Sequence of chain 46.A:
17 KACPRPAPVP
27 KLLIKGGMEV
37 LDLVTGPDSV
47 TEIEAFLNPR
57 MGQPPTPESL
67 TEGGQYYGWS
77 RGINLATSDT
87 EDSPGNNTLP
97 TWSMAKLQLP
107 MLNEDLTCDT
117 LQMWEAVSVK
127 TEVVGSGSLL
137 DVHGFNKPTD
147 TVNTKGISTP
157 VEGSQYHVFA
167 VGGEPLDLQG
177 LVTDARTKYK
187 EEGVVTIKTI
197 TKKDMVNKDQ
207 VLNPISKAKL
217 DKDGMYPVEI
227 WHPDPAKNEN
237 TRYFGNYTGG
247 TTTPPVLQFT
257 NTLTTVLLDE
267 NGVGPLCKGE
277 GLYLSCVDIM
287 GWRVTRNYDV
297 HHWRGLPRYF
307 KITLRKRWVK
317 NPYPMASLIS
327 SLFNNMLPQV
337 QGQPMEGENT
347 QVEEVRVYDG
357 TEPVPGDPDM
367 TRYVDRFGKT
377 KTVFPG

The small molecule below binds the protein below.
Small molecule (SMILES): CC(=O)N[C@@H]1[C@@H](O[C@@H]2O[C@H](CO)[C@H](O)[C@H](O[C@]3(C(=O)O)C[C@H](O)[C@@H](NC(C)=O)[C@H]([C@H](O)[C@H](O)CO)O3)[C@H]2O)[C@H](O)[C@@H](CO[C@]2(C(=O)O)C[C@H](O)[C@@H](NC(C)=O)[C@H]([C@H](O)[C@H](O)CO)O2)O[C@H]1O

Sequence of chain 46.E:
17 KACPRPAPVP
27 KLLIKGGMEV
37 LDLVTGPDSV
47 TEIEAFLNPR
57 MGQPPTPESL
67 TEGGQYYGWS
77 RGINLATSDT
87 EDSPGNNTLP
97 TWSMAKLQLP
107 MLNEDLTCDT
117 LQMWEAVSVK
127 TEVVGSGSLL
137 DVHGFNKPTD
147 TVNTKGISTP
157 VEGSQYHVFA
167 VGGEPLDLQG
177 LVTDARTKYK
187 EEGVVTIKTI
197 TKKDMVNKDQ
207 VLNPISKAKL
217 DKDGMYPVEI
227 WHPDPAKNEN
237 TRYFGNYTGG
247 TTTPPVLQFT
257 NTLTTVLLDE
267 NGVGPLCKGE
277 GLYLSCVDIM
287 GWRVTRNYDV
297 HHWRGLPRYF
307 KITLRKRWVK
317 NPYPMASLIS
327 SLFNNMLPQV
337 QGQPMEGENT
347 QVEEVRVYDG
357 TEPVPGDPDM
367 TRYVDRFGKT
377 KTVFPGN

Binding-site contacts:
Ligand atom O8 contacts residue TYR72 of chain 46.E at 3.5 Å (h-bond).
Ligand atom O1A contacts residue ARG77 of chain 46.E at 3.1 Å (salt-bridge).
Ligand atom O1B contacts residue TYR72 of chain 46.E at 3.8 Å.
Ligand atom C3 contacts residue VAL296 of chain 46.E at 3.7 Å (hydrophobic).
Ligand atom C2 contacts residue GLY78 of chain 46.E at 4.1 Å.
Ligand atom C3 contacts residue HIS298 of chain 46.E at 3.8 Å.
Ligand atom O4 contacts residue THR291 of chain 46.E at 3.4 Å.
Ligand atom O10 contacts residue ASN293 of chain 46.E at 3.9 Å.
Ligand atom C1 contacts residue SER89 of chain 46.E at 4.2 Å.
Ligand atom C11 contacts residue ASP85 of chain 46.A at 3.8 Å.
Ligand atom C1 contacts residue GLY78 of chain 46.E at 4.0 Å.
Ligand atom C3 contacts residue GLY78 of chain 46.E at 4.0 Å.
Ligand atom O6 contacts residue ASN93 of chain 46.E at 3.5 Å (h-bond).
Ligand atom C1 contacts residue TYR72 of chain 46.E at 3.8 Å (hydrophobic).
Ligand atom C4 contacts residue GLY78 of chain 46.E at 3.3 Å.
Ligand atom O3 contacts residue GLY78 of chain 46.E at 3.6 Å.
Ligand atom C8 contacts residue TYR72 of chain 46.E at 4.1 Å (hydrophobic).
Ligand atom C5 contacts residue ASN93 of chain 46.E at 4.1 Å.
Ligand atom O1A contacts residue TYR72 of chain 46.E at 3.5 Å.
Ligand atom C7 contacts residue TYR72 of chain 46.E at 3.9 Å (hydrophobic).
Ligand atom C8 contacts residue ARG77 of chain 46.E at 4.2 Å.
Ligand atom C3 contacts residue GLY78 of chain 46.E at 4.0 Å.
Ligand atom O4 contacts residue HIS298 of chain 46.E at 3.0 Å (h-bond).
Ligand atom O4 contacts residue VAL296 of chain 46.E at 4.0 Å.
Ligand atom C4 contacts residue HIS298 of chain 46.E at 3.6 Å.
Ligand atom O1B contacts residue ARG77 of chain 46.E at 2.8 Å (salt-bridge).
Ligand atom O1A contacts residue SER89 of chain 46.E at 3.4 Å (h-bond).
Ligand atom N5 contacts residue TYR72 of chain 46.E at 3.1 Å (h-bond).
Ligand atom O1B contacts residue ASN80 of chain 46.E at 4.2 Å.
Ligand atom O4 contacts residue TYR72 of chain 46.E at 4.2 Å.
Ligand atom O4 contacts residue GLY78 of chain 46.E at 3.0 Å.
Ligand atom O10 contacts residue THR291 of chain 46.E at 3.8 Å.
Ligand atom C1 contacts residue ARG77 of chain 46.E at 3.4 Å.
Ligand atom O1A contacts residue GLY78 of chain 46.E at 3.3 Å (h-bond).
Ligand atom O4 contacts residue ILE79 of chain 46.E at 3.5 Å (h-bond).
Ligand atom C4 contacts residue TYR72 of chain 46.E at 3.4 Å (hydrophobic).
Ligand atom C6 contacts residue ASN93 of chain 46.E at 3.4 Å.
Ligand atom C5 contacts residue TYR72 of chain 46.E at 3.4 Å (hydrophobic).
Ligand atom O1B contacts residue SER89 of chain 46.E at 4.1 Å.
Ligand atom C6 contacts residue TYR72 of chain 46.E at 3.3 Å (hydrophobic).